The small molecule below binds the protein below.
Small molecule (SMILES): CC(=O)N[C@@H]1[C@@H](O)[C@H](O)[C@@H](CO)O[C@H]1O

Sequence of chain 1.A:
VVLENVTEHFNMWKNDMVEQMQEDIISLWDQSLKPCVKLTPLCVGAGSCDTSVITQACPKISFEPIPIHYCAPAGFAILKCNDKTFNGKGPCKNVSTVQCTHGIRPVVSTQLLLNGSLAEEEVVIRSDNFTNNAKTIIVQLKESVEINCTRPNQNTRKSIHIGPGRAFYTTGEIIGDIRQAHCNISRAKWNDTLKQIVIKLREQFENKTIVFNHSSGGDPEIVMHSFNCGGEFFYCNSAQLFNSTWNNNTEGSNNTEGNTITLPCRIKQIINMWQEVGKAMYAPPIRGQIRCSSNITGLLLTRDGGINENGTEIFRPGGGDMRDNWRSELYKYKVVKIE

Binding-site contacts:
Ligand atom N2 contacts residue ASN189 of chain 1.A at 2.8 Å (h-bond).
Ligand atom O3 contacts residue HIS187 of chain 1.A at 3.8 Å.
Ligand atom O6 contacts residue THR265 of chain 1.A at 3.6 Å (h-bond).
Ligand atom C5 contacts residue THR265 of chain 1.A at 4.1 Å.
Ligand atom O6 contacts residue THR267 of chain 1.A at 3.4 Å.
Ligand atom C8 contacts residue ARG296 of chain 1.A at 4.2 Å.
Ligand atom C3 contacts residue HIS187 of chain 1.A at 3.8 Å.
Ligand atom O5 contacts residue THR265 of chain 1.A at 3.3 Å (h-bond).
Ligand atom C5 contacts residue ASN189 of chain 1.A at 2.9 Å.
Ligand atom C4 contacts residue ASN189 of chain 1.A at 3.6 Å.
Ligand atom C6 contacts residue THR267 of chain 1.A at 4.1 Å.
Ligand atom N2 contacts residue HIS187 of chain 1.A at 4.2 Å.
Ligand atom O5 contacts residue ASN189 of chain 1.A at 2.4 Å (h-bond).
Ligand atom O5 contacts residue THR267 of chain 1.A at 4.3 Å.
Ligand atom C6 contacts residue ASN189 of chain 1.A at 4.3 Å.
Ligand atom C2 contacts residue ASN189 of chain 1.A at 2.5 Å.
Ligand atom C5 contacts residue THR267 of chain 1.A at 3.6 Å.
Ligand atom C8 contacts residue THR155 of chain 1.A at 3.7 Å.
Ligand atom O3 contacts residue ASN189 of chain 1.A at 4.4 Å.
Ligand atom C7 contacts residue ASN189 of chain 1.A at 4.0 Å.
Ligand atom C1 contacts residue ASN189 of chain 1.A at 1.5 Å.
Ligand atom C6 contacts residue THR265 of chain 1.A at 3.8 Å.
Ligand atom C3 contacts residue ASN189 of chain 1.A at 3.1 Å.
Ligand atom C8 contacts residue HIS187 of chain 1.A at 4.5 Å.
Ligand atom C1 contacts residue THR265 of chain 1.A at 4.2 Å.